Sequence of chain 2.A:
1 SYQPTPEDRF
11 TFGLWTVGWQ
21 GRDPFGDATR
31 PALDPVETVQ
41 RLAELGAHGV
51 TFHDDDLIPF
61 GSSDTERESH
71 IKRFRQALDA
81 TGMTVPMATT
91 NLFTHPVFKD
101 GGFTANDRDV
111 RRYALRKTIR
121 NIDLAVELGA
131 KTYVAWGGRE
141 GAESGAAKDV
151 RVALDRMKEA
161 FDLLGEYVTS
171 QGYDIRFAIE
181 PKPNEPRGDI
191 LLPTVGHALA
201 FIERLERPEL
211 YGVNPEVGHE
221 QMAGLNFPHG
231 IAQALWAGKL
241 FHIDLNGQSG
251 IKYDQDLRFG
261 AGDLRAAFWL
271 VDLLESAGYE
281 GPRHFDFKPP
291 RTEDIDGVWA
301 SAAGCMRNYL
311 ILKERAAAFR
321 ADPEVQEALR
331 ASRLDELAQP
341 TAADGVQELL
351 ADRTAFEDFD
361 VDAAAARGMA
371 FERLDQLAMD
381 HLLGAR

Sequence of chain 3.A:
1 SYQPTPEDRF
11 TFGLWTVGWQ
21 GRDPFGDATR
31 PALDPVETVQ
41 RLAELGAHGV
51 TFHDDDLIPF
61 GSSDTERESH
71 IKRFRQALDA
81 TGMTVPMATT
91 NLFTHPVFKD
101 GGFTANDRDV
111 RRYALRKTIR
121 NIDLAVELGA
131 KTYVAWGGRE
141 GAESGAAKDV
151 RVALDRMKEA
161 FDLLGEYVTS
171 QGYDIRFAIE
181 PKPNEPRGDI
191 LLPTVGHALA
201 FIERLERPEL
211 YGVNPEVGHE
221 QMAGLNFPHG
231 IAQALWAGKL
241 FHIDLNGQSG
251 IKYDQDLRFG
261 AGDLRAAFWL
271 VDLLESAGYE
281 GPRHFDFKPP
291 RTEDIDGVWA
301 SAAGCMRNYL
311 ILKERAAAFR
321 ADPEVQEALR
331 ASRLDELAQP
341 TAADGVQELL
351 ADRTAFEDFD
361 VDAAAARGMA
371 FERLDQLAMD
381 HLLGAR

A small-molecule ligand and the protein it binds are described below.
Small molecule (SMILES): OC[C@@H](O)C(O)[C@@H](O)CO

Binding-site contacts:
Ligand atom O2 contacts residue HIS219 of chain 3.A at 3.2 Å.
Ligand atom C4 contacts residue GLU180 of chain 3.A at 3.2 Å.
Ligand atom O4 contacts residue MN1 of chain 3.C at 2.3 Å.
Ligand atom O3 contacts residue TRP15 of chain 3.A at 3.5 Å (h-bond).
Ligand atom C2 contacts residue ASP286 of chain 3.A at 3.7 Å.
Ligand atom O5 contacts residue TRP136 of chain 3.A at 3.6 Å.
Ligand atom C4 contacts residue ASP286 of chain 3.A at 3.7 Å.
Ligand atom O1 contacts residue OH1 of chain 3.G at 3.4 Å (h-bond).
Ligand atom O2 contacts residue MN1 of chain 3.D at 3.7 Å.
Ligand atom O4 contacts residue ASP244 of chain 3.A at 3.1 Å (salt-bridge).
Ligand atom C2 contacts residue MN1 of chain 3.C at 3.3 Å.
Ligand atom O2 contacts residue MN1 of chain 3.C at 2.2 Å.
Ligand atom C5 contacts residue HIS53 of chain 3.A at 3.3 Å.
Ligand atom C1 contacts residue TRP136 of chain 3.A at 3.6 Å (hydrophobic).
Ligand atom C1 contacts residue OH1 of chain 3.G at 3.4 Å.
Ligand atom C2 contacts residue GLU180 of chain 3.A at 3.7 Å.
Ligand atom O3 contacts residue MN1 of chain 3.C at 3.7 Å.
Ligand atom O2 contacts residue GLU180 of chain 3.A at 3.0 Å (salt-bridge).
Ligand atom C1 contacts residue PHE25 of chain 2.A at 3.5 Å (hydrophobic).
Ligand atom O1 contacts residue LYS182 of chain 3.A at 2.8 Å (salt-bridge).
Ligand atom C4 contacts residue MN1 of chain 3.C at 3.3 Å.
Ligand atom O1 contacts residue ASP254 of chain 3.A at 3.0 Å (salt-bridge).
Ligand atom C2 contacts residue TRP136 of chain 3.A at 3.7 Å (hydrophobic).
Ligand atom O1 contacts residue MN1 of chain 3.D at 3.5 Å.
Ligand atom O4 contacts residue GLU180 of chain 3.A at 2.5 Å (salt-bridge).
Ligand atom O2 contacts residue ASP286 of chain 3.A at 2.9 Å (salt-bridge).
Ligand atom O5 contacts residue HIS53 of chain 3.A at 2.6 Å (h-bond).
Ligand atom O4 contacts residue ASP286 of chain 3.A at 2.9 Å (salt-bridge).
Ligand atom O1 contacts residue TRP136 of chain 3.A at 3.6 Å.
Ligand atom O2 contacts residue GLU216 of chain 3.A at 2.9 Å (salt-bridge).
Ligand atom C3 contacts residue MN1 of chain 3.C at 3.5 Å.
Ligand atom C2 contacts residue OH1 of chain 3.G at 3.6 Å.
Ligand atom C4 contacts residue TRP136 of chain 3.A at 3.7 Å (hydrophobic).
Ligand atom O1 contacts residue PHE25 of chain 2.A at 3.5 Å.
Ligand atom C3 contacts residue TRP136 of chain 3.A at 3.7 Å (hydrophobic).
Ligand atom O2 contacts residue OH1 of chain 3.G at 2.7 Å (h-bond).
Ligand atom O1 contacts residue HIS219 of chain 3.A at 3.2 Å (h-bond).
Ligand atom C3 contacts residue ASP286 of chain 3.A at 3.5 Å.
Ligand atom O3 contacts residue ASP286 of chain 3.A at 2.8 Å (salt-bridge).
Ligand atom O5 contacts residue PHE93 of chain 3.A at 3.7 Å.